Binding-site contacts:
Ligand atom OXT contacts residue VAL135 of chain 1.A at 4.1 Å.
Ligand atom C contacts residue VAL135 of chain 1.A at 4.5 Å (hydrophobic).
Ligand atom C contacts residue TRP134 of chain 1.A at 4.0 Å (hydrophobic).
Ligand atom O contacts residue TRP134 of chain 1.A at 3.7 Å.
Ligand atom O contacts residue VAL135 of chain 1.A at 3.8 Å.
Ligand atom N contacts residue TRP134 of chain 1.A at 4.0 Å.
Ligand atom OXT contacts residue TRP134 of chain 1.A at 3.8 Å.

A small-molecule ligand and the protein it binds are described below.
Small molecule (SMILES): NCC(=O)O

Sequence of chain 1.A:
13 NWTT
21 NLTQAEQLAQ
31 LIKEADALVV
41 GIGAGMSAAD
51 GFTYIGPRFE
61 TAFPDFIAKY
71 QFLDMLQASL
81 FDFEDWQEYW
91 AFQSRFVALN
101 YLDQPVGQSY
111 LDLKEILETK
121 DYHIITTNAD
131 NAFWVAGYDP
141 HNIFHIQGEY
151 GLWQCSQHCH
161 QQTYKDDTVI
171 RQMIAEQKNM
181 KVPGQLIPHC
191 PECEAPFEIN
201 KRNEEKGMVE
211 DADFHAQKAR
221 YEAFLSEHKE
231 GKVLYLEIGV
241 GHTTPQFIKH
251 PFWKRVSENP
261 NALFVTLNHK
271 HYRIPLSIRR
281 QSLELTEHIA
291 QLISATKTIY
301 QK